Sequence of chain 1.A:
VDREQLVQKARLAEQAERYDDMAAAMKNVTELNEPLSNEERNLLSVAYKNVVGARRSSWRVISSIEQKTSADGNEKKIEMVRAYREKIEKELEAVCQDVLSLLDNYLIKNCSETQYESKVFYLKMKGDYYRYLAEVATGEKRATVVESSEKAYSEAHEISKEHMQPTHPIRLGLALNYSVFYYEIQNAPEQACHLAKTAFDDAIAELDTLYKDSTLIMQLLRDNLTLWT

Binding-site contacts:
Ligand atom OG contacts residue GLU187 of chain 1.A at 2.9 Å (salt-bridge).
Ligand atom O3P contacts residue TYR135 of chain 1.A at 3.5 Å (h-bond).
Ligand atom CA contacts residue ASN231 of chain 1.A at 3.6 Å.
Ligand atom CG contacts residue ASN231 of chain 1.A at 3.3 Å.
Ligand atom N contacts residue LEU179 of chain 1.A at 3.5 Å.
Ligand atom O2P contacts residue ARG59 of chain 1.A at 2.9 Å (salt-bridge).
Ligand atom O contacts residue ASN231 of chain 1.A at 2.5 Å (h-bond).
Ligand atom CA contacts residue ASN180 of chain 1.A at 3.6 Å.
Ligand atom C contacts residue GLU187 of chain 1.A at 3.9 Å.
Ligand atom O2P contacts residue TYR135 of chain 1.A at 3.7 Å.
Ligand atom O1P contacts residue ARG134 of chain 1.A at 2.9 Å (salt-bridge).
Ligand atom O contacts residue LEU179 of chain 1.A at 3.5 Å.
Ligand atom OG contacts residue TYR186 of chain 1.A at 3.8 Å.
Ligand atom CD1 contacts residue ASN231 of chain 1.A at 3.1 Å.
Ligand atom CB contacts residue LEU227 of chain 1.A at 3.9 Å (hydrophobic).
Ligand atom O contacts residue VAL183 of chain 1.A at 3.2 Å.
Ligand atom CB contacts residue GLU187 of chain 1.A at 3.8 Å.
Ligand atom O1P contacts residue ASN180 of chain 1.A at 3.7 Å.
Ligand atom N contacts residue ASN231 of chain 1.A at 2.9 Å (h-bond).
Ligand atom P contacts residue TYR135 of chain 1.A at 3.3 Å.
Ligand atom C contacts residue ASN231 of chain 1.A at 3.5 Å.
Ligand atom N contacts residue ASN180 of chain 1.A at 2.6 Å (h-bond).
Ligand atom CA contacts residue LEU179 of chain 1.A at 3.8 Å (hydrophobic).
Ligand atom P contacts residue ARG59 of chain 1.A at 3.8 Å.
Ligand atom CD1 contacts residue ASP230 of chain 1.A at 3.7 Å.
Ligand atom C contacts residue ASN180 of chain 1.A at 3.3 Å.
Ligand atom P contacts residue ARG134 of chain 1.A at 3.6 Å.
Ligand atom CA contacts residue ASN180 of chain 1.A at 3.2 Å.
Ligand atom O1P contacts residue TYR135 of chain 1.A at 2.2 Å (h-bond).
Ligand atom O3P contacts residue LYS52 of chain 1.A at 3.3 Å.
Ligand atom CB contacts residue ASN231 of chain 1.A at 3.2 Å.
Ligand atom O2P contacts residue ARG134 of chain 1.A at 2.8 Å (salt-bridge).
Ligand atom CB contacts residue ASN180 of chain 1.A at 3.1 Å.
Ligand atom OG contacts residue TRP235 of chain 1.A at 3.1 Å (h-bond).
Ligand atom CB contacts residue ASN180 of chain 1.A at 3.5 Å.
Ligand atom CB contacts residue TRP235 of chain 1.A at 3.9 Å (hydrophobic).
Ligand atom O contacts residue LEU234 of chain 1.A at 3.8 Å.
Ligand atom O contacts residue LEU179 of chain 1.A at 3.7 Å.
Ligand atom O3P contacts residue ARG59 of chain 1.A at 2.6 Å (salt-bridge).
Ligand atom C contacts residue LEU179 of chain 1.A at 3.5 Å (hydrophobic).

This small molecule binds to this protein.
Small molecule (SMILES): CC(C)C[C@H](NC(=O)[C@H](CO)NC(=O)[C@H](C)N)C(=O)N[C@@H](COP(=O)(O)O)C(=O)N[C@@H](C)C(=O)N1CCC[C@H]1C=O